A small-molecule ligand and the protein it binds are described below.
Small molecule (SMILES): Cc1cc(Cl)c(-c2cc(C(=O)O)c3[nH]cnc3c2)cc1F

Sequence of chain 1.A:
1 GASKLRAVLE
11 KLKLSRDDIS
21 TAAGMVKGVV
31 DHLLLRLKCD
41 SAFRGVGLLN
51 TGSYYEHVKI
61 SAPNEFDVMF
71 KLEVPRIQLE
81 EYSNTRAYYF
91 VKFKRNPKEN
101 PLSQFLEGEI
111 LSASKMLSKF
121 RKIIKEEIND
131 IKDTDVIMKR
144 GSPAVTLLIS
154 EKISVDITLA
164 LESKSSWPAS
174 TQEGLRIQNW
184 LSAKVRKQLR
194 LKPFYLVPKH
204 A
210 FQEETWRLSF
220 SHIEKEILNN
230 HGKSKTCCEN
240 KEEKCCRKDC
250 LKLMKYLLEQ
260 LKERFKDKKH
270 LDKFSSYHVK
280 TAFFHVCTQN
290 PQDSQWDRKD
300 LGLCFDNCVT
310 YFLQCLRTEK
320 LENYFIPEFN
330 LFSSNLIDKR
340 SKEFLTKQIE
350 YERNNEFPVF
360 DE

Binding-site contacts:
Ligand atom C10 contacts residue PHE219 of chain 1.A at 3.7 Å (hydrophobic).
Ligand atom C9 contacts residue TYR276 of chain 1.A at 3.5 Å (hydrophobic).
Ligand atom C8 contacts residue GLU223 of chain 1.A at 3.5 Å.
Ligand atom F15 contacts residue GLU223 of chain 1.A at 2.9 Å.
Ligand atom C9 contacts residue SER220 of chain 1.A at 3.5 Å.
Ligand atom N19 contacts residue LYS59 of chain 1.A at 3.8 Å.
Ligand atom C11 contacts residue PHE219 of chain 1.A at 3.4 Å (hydrophobic).
Ligand atom O12 contacts residue SER220 of chain 1.A at 3.8 Å.
Ligand atom O13 contacts residue ARG216 of chain 1.A at 3.0 Å (salt-bridge).
Ligand atom CL16 contacts residue THR280 of chain 1.A at 3.4 Å.
Ligand atom C14 contacts residue ILE226 of chain 1.A at 3.6 Å (hydrophobic).
Ligand atom C11 contacts residue SER220 of chain 1.A at 3.6 Å.
Ligand atom C3 contacts residue PHE324 of chain 1.A at 3.5 Å (hydrophobic).
Ligand atom C10 contacts residue SER220 of chain 1.A at 3.7 Å.
Ligand atom N19 contacts residue TYR276 of chain 1.A at 3.8 Å.
Ligand atom C11 contacts residue ARG216 of chain 1.A at 3.8 Å.
Ligand atom C4 contacts residue GLU223 of chain 1.A at 3.5 Å.
Ligand atom C5 contacts residue PHE324 of chain 1.A at 3.7 Å (hydrophobic).
Ligand atom F15 contacts residue ILE222 of chain 1.A at 2.9 Å.
Ligand atom O13 contacts residue SER218 of chain 1.A at 3.5 Å (h-bond).
Ligand atom C14 contacts residue TYR323 of chain 1.A at 3.6 Å (hydrophobic).
Ligand atom N19 contacts residue LYS279 of chain 1.A at 3.7 Å.
Ligand atom C1 contacts residue PHE324 of chain 1.A at 3.9 Å (hydrophobic).
Ligand atom C17 contacts residue SER220 of chain 1.A at 3.7 Å.
Ligand atom C1 contacts residue PHE283 of chain 1.A at 3.3 Å (hydrophobic).
Ligand atom N21 contacts residue SER220 of chain 1.A at 3.8 Å.
Ligand atom C14 contacts residue PHE283 of chain 1.A at 3.8 Å (hydrophobic).
Ligand atom C3 contacts residue GLU223 of chain 1.A at 3.5 Å.
Ligand atom C18 contacts residue TYR276 of chain 1.A at 3.7 Å (hydrophobic).
Ligand atom C17 contacts residue TYR276 of chain 1.A at 3.5 Å (hydrophobic).
Ligand atom F15 contacts residue PHE324 of chain 1.A at 3.6 Å.
Ligand atom C6 contacts residue PHE324 of chain 1.A at 3.9 Å (hydrophobic).
Ligand atom O12 contacts residue ARG216 of chain 1.A at 3.9 Å.
Ligand atom O12 contacts residue PHE219 of chain 1.A at 2.8 Å (h-bond).
Ligand atom C10 contacts residue TYR276 of chain 1.A at 3.9 Å (hydrophobic).
Ligand atom C4 contacts residue PHE219 of chain 1.A at 3.4 Å (hydrophobic).
Ligand atom O12 contacts residue SER218 of chain 1.A at 3.7 Å.
Ligand atom C2 contacts residue PHE283 of chain 1.A at 3.9 Å (hydrophobic).
Ligand atom C4 contacts residue PHE324 of chain 1.A at 3.5 Å (hydrophobic).
Ligand atom C2 contacts residue PHE324 of chain 1.A at 3.8 Å (hydrophobic).